The small molecule below binds the protein below.
Small molecule (SMILES): CC(=O)N[C@@H]1[C@@H](O)[C@H](O)[C@@H](CO)O[C@H]1O

Binding-site contacts:
Ligand atom C8 contacts residue ASN109 of chain 1.B at 3.9 Å.
Ligand atom N2 contacts residue ASN109 of chain 1.B at 2.8 Å (h-bond).
Ligand atom O5 contacts residue VAL114 of chain 1.B at 4.0 Å.
Ligand atom C5 contacts residue ASN109 of chain 1.B at 3.8 Å.
Ligand atom C6 contacts residue VAL114 of chain 1.B at 4.0 Å (hydrophobic).
Ligand atom O7 contacts residue ASN109 of chain 1.B at 4.3 Å.
Ligand atom C7 contacts residue ASN109 of chain 1.B at 3.5 Å.
Ligand atom C1 contacts residue ASN109 of chain 1.B at 1.5 Å.
Ligand atom C5 contacts residue VAL114 of chain 1.B at 3.9 Å (hydrophobic).
Ligand atom C2 contacts residue ASN109 of chain 1.B at 2.5 Å.
Ligand atom O5 contacts residue ASN109 of chain 1.B at 2.6 Å (h-bond).
Ligand atom C4 contacts residue ASN109 of chain 1.B at 4.3 Å.
Ligand atom C3 contacts residue ASN109 of chain 1.B at 3.8 Å.

Sequence of chain 1.B:
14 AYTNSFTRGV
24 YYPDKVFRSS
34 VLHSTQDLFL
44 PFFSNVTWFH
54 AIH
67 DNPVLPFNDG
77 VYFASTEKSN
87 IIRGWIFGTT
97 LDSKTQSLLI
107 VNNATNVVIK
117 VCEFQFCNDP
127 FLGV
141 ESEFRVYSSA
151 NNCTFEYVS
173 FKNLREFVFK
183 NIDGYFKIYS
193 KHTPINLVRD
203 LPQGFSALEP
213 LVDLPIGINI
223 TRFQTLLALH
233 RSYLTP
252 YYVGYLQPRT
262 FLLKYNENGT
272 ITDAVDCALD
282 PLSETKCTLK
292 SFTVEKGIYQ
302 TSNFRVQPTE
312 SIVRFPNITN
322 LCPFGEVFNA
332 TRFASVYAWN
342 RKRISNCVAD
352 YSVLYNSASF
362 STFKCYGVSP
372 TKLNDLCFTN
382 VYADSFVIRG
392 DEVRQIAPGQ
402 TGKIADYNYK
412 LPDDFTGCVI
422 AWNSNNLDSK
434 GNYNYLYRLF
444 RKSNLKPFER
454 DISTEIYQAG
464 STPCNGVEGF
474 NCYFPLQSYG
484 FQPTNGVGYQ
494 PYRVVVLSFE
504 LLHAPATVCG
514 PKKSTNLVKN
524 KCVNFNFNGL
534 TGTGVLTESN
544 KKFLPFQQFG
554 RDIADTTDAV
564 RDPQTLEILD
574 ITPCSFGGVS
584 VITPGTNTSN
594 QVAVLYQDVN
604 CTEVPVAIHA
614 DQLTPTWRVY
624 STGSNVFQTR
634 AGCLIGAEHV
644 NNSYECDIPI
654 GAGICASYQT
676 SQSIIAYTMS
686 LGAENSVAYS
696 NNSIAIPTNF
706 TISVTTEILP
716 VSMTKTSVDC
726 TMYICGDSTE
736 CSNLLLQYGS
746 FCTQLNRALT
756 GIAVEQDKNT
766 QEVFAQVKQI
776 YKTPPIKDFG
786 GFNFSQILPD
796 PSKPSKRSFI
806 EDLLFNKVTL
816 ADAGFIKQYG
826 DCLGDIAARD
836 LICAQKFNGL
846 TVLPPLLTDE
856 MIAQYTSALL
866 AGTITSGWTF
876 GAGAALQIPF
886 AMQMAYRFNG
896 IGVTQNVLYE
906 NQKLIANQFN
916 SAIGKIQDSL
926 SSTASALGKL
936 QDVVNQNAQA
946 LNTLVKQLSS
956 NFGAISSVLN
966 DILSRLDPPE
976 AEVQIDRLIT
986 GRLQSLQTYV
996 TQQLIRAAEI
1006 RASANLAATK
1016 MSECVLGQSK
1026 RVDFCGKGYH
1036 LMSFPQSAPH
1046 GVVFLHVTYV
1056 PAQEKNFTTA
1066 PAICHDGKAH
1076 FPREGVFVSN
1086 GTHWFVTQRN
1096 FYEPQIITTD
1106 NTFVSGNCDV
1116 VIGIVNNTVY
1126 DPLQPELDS